The small molecule below binds the protein below.
Small molecule (SMILES): CC(=O)N[C@@H]1[C@@H](O)[C@H](O)[C@@H](CO)O[C@H]1O

Sequence of chain 1.A:
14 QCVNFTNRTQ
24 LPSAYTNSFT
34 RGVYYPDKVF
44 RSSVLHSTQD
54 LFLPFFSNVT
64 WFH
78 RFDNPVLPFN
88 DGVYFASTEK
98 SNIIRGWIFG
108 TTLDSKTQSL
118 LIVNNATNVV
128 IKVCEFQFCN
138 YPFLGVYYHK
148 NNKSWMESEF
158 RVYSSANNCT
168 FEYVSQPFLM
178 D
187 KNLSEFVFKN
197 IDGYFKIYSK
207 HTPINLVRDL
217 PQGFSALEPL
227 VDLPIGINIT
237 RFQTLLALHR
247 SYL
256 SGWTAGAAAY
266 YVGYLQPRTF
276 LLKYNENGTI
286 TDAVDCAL

Binding-site contacts:
Ligand atom C5 contacts residue THR108 of chain 1.A at 4.4 Å.
Ligand atom C5 contacts residue ASN234 of chain 1.A at 3.7 Å.
Ligand atom C1 contacts residue THR108 of chain 1.A at 4.0 Å.
Ligand atom C1 contacts residue THR236 of chain 1.A at 4.2 Å.
Ligand atom O7 contacts residue ASN234 of chain 1.A at 3.4 Å (h-bond).
Ligand atom C6 contacts residue THR236 of chain 1.A at 4.0 Å.
Ligand atom O5 contacts residue THR236 of chain 1.A at 3.7 Å.
Ligand atom O6 contacts residue THR108 of chain 1.A at 4.0 Å.
Ligand atom O5 contacts residue THR108 of chain 1.A at 3.3 Å.
Ligand atom C5 contacts residue THR236 of chain 1.A at 3.8 Å.
Ligand atom C3 contacts residue ASN234 of chain 1.A at 3.8 Å.
Ligand atom C8 contacts residue ASN234 of chain 1.A at 4.5 Å.
Ligand atom O6 contacts residue THR109 of chain 1.A at 4.5 Å.
Ligand atom N2 contacts residue ASN234 of chain 1.A at 2.9 Å (h-bond).
Ligand atom C2 contacts residue ASN234 of chain 1.A at 2.4 Å.
Ligand atom C1 contacts residue ASN234 of chain 1.A at 1.4 Å.
Ligand atom C4 contacts residue ASN234 of chain 1.A at 4.2 Å.
Ligand atom C6 contacts residue THR108 of chain 1.A at 4.3 Å.
Ligand atom C7 contacts residue ASN234 of chain 1.A at 3.3 Å.
Ligand atom O5 contacts residue ASN234 of chain 1.A at 2.4 Å (h-bond).